This small molecule binds to this protein.
Small molecule (SMILES): O=C(CBr)c1ccc(Br)cc1

Binding-site contacts:
Ligand atom CE1 contacts residue GLY29 of chain 1.A at 3.5 Å.
Ligand atom BR contacts residue GLY29 of chain 1.A at 4.0 Å.
Ligand atom CH contacts residue ASP48 of chain 1.A at 4.0 Å.
Ligand atom O contacts residue CYS44 of chain 1.A at 3.6 Å.
Ligand atom CE2 contacts residue GLY29 of chain 1.A at 3.8 Å.
Ligand atom CD2 contacts residue HIS47 of chain 1.A at 4.3 Å.
Ligand atom CE1 contacts residue CYS28 of chain 1.A at 4.0 Å (hydrophobic).
Ligand atom CG contacts residue PHE5 of chain 1.A at 4.0 Å (hydrophobic).
Ligand atom CD2 contacts residue GLY29 of chain 1.A at 4.2 Å.
Ligand atom CG contacts residue HIS47 of chain 1.A at 3.8 Å.
Ligand atom CR contacts residue HIS47 of chain 1.A at 2.6 Å.
Ligand atom CR contacts residue PHE5 of chain 1.A at 4.2 Å (hydrophobic).
Ligand atom O contacts residue PHE5 of chain 1.A at 4.3 Å.
Ligand atom CH contacts residue HIS47 of chain 1.A at 1.6 Å.
Ligand atom CH contacts residue CYS44 of chain 1.A at 4.2 Å (hydrophobic).
Ligand atom CD1 contacts residue GLY29 of chain 1.A at 3.8 Å.
Ligand atom CD1 contacts residue CYS28 of chain 1.A at 4.2 Å (hydrophobic).
Ligand atom CH contacts residue TYR51 of chain 1.A at 4.5 Å (hydrophobic).
Ligand atom CE1 contacts residue LEU22 of chain 1.A at 4.2 Å (hydrophobic).
Ligand atom CE2 contacts residue LEU2 of chain 1.A at 4.3 Å (hydrophobic).
Ligand atom CR contacts residue CYS44 of chain 1.A at 4.3 Å (hydrophobic).
Ligand atom BR contacts residue LEU22 of chain 1.A at 4.3 Å.
Ligand atom CZ contacts residue LEU2 of chain 1.A at 4.4 Å (hydrophobic).
Ligand atom CD1 contacts residue PHE5 of chain 1.A at 4.1 Å (hydrophobic).
Ligand atom BR contacts residue PHE109 of chain 1.B at 3.4 Å.
Ligand atom BR contacts residue LEU30 of chain 1.A at 4.1 Å.
Ligand atom CZ contacts residue GLY29 of chain 1.A at 3.8 Å.
Ligand atom O contacts residue HIS47 of chain 1.A at 3.0 Å (h-bond).
Ligand atom BR contacts residue LEU2 of chain 1.A at 4.2 Å.

Sequence of chain 1.B:
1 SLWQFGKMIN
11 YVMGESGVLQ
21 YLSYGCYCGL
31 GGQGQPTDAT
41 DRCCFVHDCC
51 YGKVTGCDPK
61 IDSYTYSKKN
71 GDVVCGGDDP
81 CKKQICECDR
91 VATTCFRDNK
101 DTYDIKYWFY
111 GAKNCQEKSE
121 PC

Sequence of chain 1.A:
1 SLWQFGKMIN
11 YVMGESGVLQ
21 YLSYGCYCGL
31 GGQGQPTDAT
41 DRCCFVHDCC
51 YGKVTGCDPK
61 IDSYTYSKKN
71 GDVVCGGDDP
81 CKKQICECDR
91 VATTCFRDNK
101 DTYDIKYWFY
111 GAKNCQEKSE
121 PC